The small molecule below binds the protein below.
Small molecule (SMILES): Oc1cc(Cl)ccc1Oc1ccc(Cl)cc1Cl

Sequence of chain 2.B:
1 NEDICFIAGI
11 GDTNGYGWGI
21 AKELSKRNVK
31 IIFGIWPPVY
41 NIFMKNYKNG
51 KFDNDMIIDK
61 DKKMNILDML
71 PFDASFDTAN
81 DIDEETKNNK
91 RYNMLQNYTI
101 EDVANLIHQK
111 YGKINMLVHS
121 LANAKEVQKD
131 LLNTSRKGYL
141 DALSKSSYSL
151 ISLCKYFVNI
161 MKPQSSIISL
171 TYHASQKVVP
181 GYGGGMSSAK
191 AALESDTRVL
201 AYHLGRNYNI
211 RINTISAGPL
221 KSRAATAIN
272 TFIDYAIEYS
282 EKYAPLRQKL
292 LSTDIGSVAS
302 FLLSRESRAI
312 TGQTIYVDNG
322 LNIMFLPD

Binding-site contacts:
Ligand atom C8 contacts residue NAD1 of chain 2.F at 3.9 Å.
Ligand atom O17 contacts residue LYS190 of chain 2.B at 3.9 Å.
Ligand atom C3 contacts residue NAD1 of chain 2.F at 3.2 Å.
Ligand atom C1 contacts residue NAD1 of chain 2.F at 3.3 Å.
Ligand atom CL15 contacts residue ASN123 of chain 2.B at 3.7 Å.
Ligand atom C12 contacts residue VAL127 of chain 2.B at 3.9 Å (hydrophobic).
Ligand atom CL16 contacts residue NAD1 of chain 2.F at 3.6 Å.
Ligand atom CL14 contacts residue TYR172 of chain 2.B at 3.5 Å.
Ligand atom C3 contacts residue ALA225 of chain 2.B at 3.8 Å (hydrophobic).
Ligand atom C4 contacts residue ALA225 of chain 2.B at 3.8 Å (hydrophobic).
Ligand atom C5 contacts residue NAD1 of chain 2.F at 3.8 Å.
Ligand atom C9 contacts residue ALA224 of chain 2.B at 3.7 Å (hydrophobic).
Ligand atom C6 contacts residue NAD1 of chain 2.F at 3.5 Å.
Ligand atom O17 contacts residue NAD1 of chain 2.F at 2.5 Å (h-bond).
Ligand atom O7 contacts residue NAD1 of chain 2.F at 3.2 Å (h-bond).
Ligand atom O17 contacts residue TYR182 of chain 2.B at 2.6 Å (h-bond).
Ligand atom C2 contacts residue TYR182 of chain 2.B at 4.3 Å (hydrophobic).
Ligand atom CL14 contacts residue NAD1 of chain 2.F at 3.7 Å.
Ligand atom C12 contacts residue MET186 of chain 2.B at 3.9 Å (hydrophobic).
Ligand atom C10 contacts residue ALA122 of chain 2.B at 3.4 Å (hydrophobic).
Ligand atom C13 contacts residue ILE228 of chain 2.B at 4.1 Å (hydrophobic).
Ligand atom O17 contacts residue TYR172 of chain 2.B at 4.2 Å.
Ligand atom C11 contacts residue ASN123 of chain 2.B at 4.3 Å.
Ligand atom C6 contacts residue TYR182 of chain 2.B at 3.5 Å (hydrophobic).
Ligand atom C10 contacts residue ALA224 of chain 2.B at 4.0 Å (hydrophobic).
Ligand atom C9 contacts residue ALA122 of chain 2.B at 3.8 Å (hydrophobic).
Ligand atom CL16 contacts residue ALA224 of chain 2.B at 3.5 Å.
Ligand atom C1 contacts residue TYR172 of chain 2.B at 3.9 Å (hydrophobic).
Ligand atom C1 contacts residue TYR182 of chain 2.B at 3.5 Å (hydrophobic).
Ligand atom CL15 contacts residue ALA124 of chain 2.B at 3.1 Å.
Ligand atom C13 contacts residue TYR182 of chain 2.B at 4.3 Å (hydrophobic).
Ligand atom C4 contacts residue ILE228 of chain 2.B at 4.2 Å (hydrophobic).
Ligand atom CL14 contacts residue PHE273 of chain 2.B at 3.8 Å.
Ligand atom CL16 contacts residue ALA122 of chain 2.B at 3.7 Å.
Ligand atom C10 contacts residue ASN123 of chain 2.B at 4.0 Å.
Ligand atom CL15 contacts residue VAL127 of chain 2.B at 4.0 Å.
Ligand atom C4 contacts residue NAD1 of chain 2.F at 3.7 Å.
Ligand atom C9 contacts residue NAD1 of chain 2.F at 4.3 Å.
Ligand atom C3 contacts residue ILE228 of chain 2.B at 4.2 Å (hydrophobic).
Ligand atom C2 contacts residue NAD1 of chain 2.F at 3.4 Å.